Binding-site contacts:
Ligand atom CAA contacts residue PHE290 of chain 2.B at 3.5 Å (hydrophobic).
Ligand atom CAG contacts residue ASN270 of chain 2.B at 3.7 Å.
Ligand atom OAE contacts residue TRP67 of chain 2.B at 2.6 Å (h-bond).
Ligand atom NAQ contacts residue ASP224 of chain 2.B at 2.7 Å (salt-bridge).
Ligand atom OAC contacts residue HIS128 of chain 2.B at 2.8 Å (h-bond).
Ligand atom CAV contacts residue TRP67 of chain 2.B at 3.9 Å (hydrophobic).
Ligand atom CAV contacts residue GLU66 of chain 2.B at 3.4 Å.
Ligand atom NAP contacts residue GLU266 of chain 2.B at 3.4 Å (salt-bridge).
Ligand atom CAA contacts residue HIS34 of chain 2.B at 3.8 Å.
Ligand atom CAM contacts residue LEU50 of chain 2.B at 3.7 Å (hydrophobic).
Ligand atom OAD contacts residue HIS128 of chain 2.B at 2.7 Å.
Ligand atom CAY contacts residue ASP224 of chain 2.B at 3.3 Å.
Ligand atom CAK contacts residue MET55 of chain 2.B at 3.6 Å (hydrophobic).
Ligand atom CAW contacts residue ASP224 of chain 2.B at 3.6 Å.
Ligand atom OAC contacts residue TYR171 of chain 2.B at 3.1 Å (h-bond).
Ligand atom OAD contacts residue TRP67 of chain 2.B at 3.4 Å (h-bond).
Ligand atom CAV contacts residue TYR64 of chain 2.B at 3.7 Å (hydrophobic).
Ligand atom OAB contacts residue ARG254 of chain 2.B at 3.8 Å.
Ligand atom CAW contacts residue TRP67 of chain 2.B at 3.7 Å (hydrophobic).
Ligand atom CAO contacts residue ASP224 of chain 2.B at 3.3 Å.
Ligand atom CAV contacts residue HIS128 of chain 2.B at 3.7 Å.
Ligand atom CAI contacts residue ARG254 of chain 2.B at 3.9 Å.
Ligand atom CAY contacts residue GLU266 of chain 2.B at 3.6 Å.
Ligand atom OAE contacts residue HIS129 of chain 2.B at 2.7 Å (h-bond).
Ligand atom NAQ contacts residue ARG254 of chain 2.B at 3.7 Å.
Ligand atom OAC contacts residue ASP224 of chain 2.B at 3.3 Å (salt-bridge).
Ligand atom CAT contacts residue GLU266 of chain 2.B at 3.4 Å.
Ligand atom CAT contacts residue ASP224 of chain 2.B at 3.7 Å.
Ligand atom CAU contacts residue HIS34 of chain 2.B at 3.2 Å.
Ligand atom OAD contacts residue GLU66 of chain 2.B at 2.7 Å (salt-bridge).
Ligand atom CAF contacts residue VAL269 of chain 2.B at 3.4 Å (hydrophobic).
Ligand atom OAB contacts residue MET225 of chain 2.B at 3.5 Å (h-bond).
Ligand atom CAA contacts residue GLU266 of chain 2.B at 3.3 Å.
Ligand atom CAH contacts residue VAL269 of chain 2.B at 3.6 Å (hydrophobic).
Ligand atom NAQ contacts residue GLU266 of chain 2.B at 3.0 Å (salt-bridge).
Ligand atom CAW contacts residue HIS129 of chain 2.B at 3.2 Å.
Ligand atom OAC contacts residue HIS34 of chain 2.B at 2.8 Å (h-bond).
Ligand atom OAB contacts residue ASP224 of chain 2.B at 3.7 Å.
Ligand atom CAF contacts residue ASN270 of chain 2.B at 3.3 Å.
Ligand atom CAU contacts residue HIS128 of chain 2.B at 3.7 Å.

A protein and the small-molecule ligand that binds it are described below.
Small molecule (SMILES): C[C@@H]1N[C@H](CNC(=O)[C@H](c2ccccc2)C2CCCC2)[C@@H](O)[C@H](O)[C@@H]1O

Sequence of chain 2.B:
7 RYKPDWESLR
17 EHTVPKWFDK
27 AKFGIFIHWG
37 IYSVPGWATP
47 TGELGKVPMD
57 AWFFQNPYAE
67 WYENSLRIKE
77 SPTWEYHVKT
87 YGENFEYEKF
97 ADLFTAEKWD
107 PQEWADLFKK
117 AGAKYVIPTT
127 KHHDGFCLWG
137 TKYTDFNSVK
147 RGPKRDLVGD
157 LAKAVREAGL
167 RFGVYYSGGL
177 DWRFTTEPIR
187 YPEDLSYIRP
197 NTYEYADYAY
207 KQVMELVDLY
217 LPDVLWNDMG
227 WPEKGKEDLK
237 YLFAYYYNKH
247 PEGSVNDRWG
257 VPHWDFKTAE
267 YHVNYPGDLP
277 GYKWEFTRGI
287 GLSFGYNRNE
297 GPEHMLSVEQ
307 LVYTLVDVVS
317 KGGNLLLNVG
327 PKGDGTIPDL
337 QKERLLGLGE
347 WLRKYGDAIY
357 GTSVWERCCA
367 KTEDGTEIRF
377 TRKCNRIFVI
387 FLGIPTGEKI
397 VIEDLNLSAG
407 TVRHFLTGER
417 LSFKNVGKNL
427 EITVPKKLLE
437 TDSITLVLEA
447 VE